This small molecule binds to this protein.
Small molecule (SMILES): CC(=O)N[C@@H]1[C@@H](O)[C@H](O)[C@@H](CO)O[C@H]1O

Binding-site contacts:
Ligand atom C2 contacts residue ASN603 of chain 1.B at 2.5 Å.
Ligand atom C8 contacts residue ASN603 of chain 1.B at 4.3 Å.
Ligand atom C3 contacts residue ASN603 of chain 1.B at 3.8 Å.
Ligand atom O5 contacts residue ASN603 of chain 1.B at 2.4 Å (h-bond).
Ligand atom C1 contacts residue ASN603 of chain 1.B at 1.4 Å.
Ligand atom N2 contacts residue ASN603 of chain 1.B at 2.9 Å (h-bond).
Ligand atom C7 contacts residue ASN603 of chain 1.B at 3.2 Å.
Ligand atom C4 contacts residue ASN603 of chain 1.B at 4.2 Å.
Ligand atom C5 contacts residue ASN603 of chain 1.B at 3.7 Å.
Ligand atom O7 contacts residue ASN603 of chain 1.B at 3.1 Å (h-bond).

Sequence of chain 1.B:
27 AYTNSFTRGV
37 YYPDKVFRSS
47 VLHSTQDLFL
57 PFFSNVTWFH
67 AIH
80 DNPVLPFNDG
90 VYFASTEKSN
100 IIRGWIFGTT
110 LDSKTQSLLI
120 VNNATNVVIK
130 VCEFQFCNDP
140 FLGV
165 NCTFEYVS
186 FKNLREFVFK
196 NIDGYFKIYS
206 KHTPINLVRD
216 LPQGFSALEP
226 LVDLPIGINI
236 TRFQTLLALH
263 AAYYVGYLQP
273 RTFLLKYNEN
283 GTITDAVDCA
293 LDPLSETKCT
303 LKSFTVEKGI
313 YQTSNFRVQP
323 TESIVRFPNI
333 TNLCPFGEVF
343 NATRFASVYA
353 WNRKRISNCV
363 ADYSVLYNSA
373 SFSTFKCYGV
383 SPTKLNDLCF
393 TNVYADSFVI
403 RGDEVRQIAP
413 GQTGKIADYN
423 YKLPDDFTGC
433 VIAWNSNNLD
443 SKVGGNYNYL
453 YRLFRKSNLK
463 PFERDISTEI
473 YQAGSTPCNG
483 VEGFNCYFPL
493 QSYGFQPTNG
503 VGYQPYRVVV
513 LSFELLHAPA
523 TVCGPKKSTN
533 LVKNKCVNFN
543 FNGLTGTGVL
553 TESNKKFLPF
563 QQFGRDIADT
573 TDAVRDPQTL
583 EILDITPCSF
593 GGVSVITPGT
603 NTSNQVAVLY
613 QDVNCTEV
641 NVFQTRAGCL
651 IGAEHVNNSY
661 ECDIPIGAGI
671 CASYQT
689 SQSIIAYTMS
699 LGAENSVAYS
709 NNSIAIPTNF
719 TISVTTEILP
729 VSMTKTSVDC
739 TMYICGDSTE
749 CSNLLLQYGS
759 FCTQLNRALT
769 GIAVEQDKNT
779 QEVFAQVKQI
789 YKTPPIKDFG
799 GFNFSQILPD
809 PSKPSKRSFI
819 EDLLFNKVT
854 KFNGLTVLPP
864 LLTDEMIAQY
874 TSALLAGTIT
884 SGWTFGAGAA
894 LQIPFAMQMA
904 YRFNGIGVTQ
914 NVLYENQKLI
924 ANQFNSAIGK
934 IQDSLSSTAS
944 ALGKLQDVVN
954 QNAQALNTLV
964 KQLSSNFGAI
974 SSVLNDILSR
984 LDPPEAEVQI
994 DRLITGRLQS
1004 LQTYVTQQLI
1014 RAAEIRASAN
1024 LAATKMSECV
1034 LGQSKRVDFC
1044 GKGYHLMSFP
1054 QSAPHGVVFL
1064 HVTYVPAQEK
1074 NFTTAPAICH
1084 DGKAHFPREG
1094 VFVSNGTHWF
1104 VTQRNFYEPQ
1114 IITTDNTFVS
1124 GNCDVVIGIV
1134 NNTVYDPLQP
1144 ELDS